Binding-site contacts:
Ligand atom O1B contacts residue GLY164 of chain 1.F at 2.8 Å (h-bond).
Ligand atom O3 contacts residue ASN23 of chain 1.F at 3.5 Å (h-bond).
Ligand atom O4 contacts residue PHE328 of chain 1.F at 3.4 Å.
Ligand atom O4 contacts residue THR304 of chain 1.F at 3.7 Å.
Ligand atom O2E contacts residue LYS22 of chain 1.F at 3.3 Å (salt-bridge).
Ligand atom N3U contacts residue ASP123 of chain 1.F at 2.8 Å (salt-bridge).
Ligand atom C4U contacts residue ASP123 of chain 1.F at 3.6 Å.
Ligand atom O3 contacts residue ASP305 of chain 1.F at 3.5 Å (salt-bridge).
Ligand atom C7 contacts residue ASN23 of chain 1.F at 3.4 Å.
Ligand atom C5U contacts residue PRO121 of chain 1.F at 3.2 Å (hydrophobic).
Ligand atom C4 contacts residue ASP305 of chain 1.F at 3.6 Å.
Ligand atom C4U contacts residue PRO121 of chain 1.F at 3.0 Å (hydrophobic).
Ligand atom O1A contacts residue GLY164 of chain 1.F at 3.6 Å (h-bond).
Ligand atom O4 contacts residue ASP305 of chain 1.F at 3.1 Å (salt-bridge).
Ligand atom O1A contacts residue SER162 of chain 1.F at 2.8 Å (h-bond).
Ligand atom C5U contacts residue SER162 of chain 1.F at 3.6 Å.
Ligand atom O2D contacts residue ARG120 of chain 1.F at 3.6 Å.
Ligand atom O2U contacts residue PRO121 of chain 1.F at 3.6 Å.
Ligand atom O7 contacts residue TRP95 of chain 1.F at 3.7 Å.
Ligand atom O1E contacts residue ASN23 of chain 1.F at 3.0 Å (h-bond).
Ligand atom O4U contacts residue ASP123 of chain 1.F at 3.4 Å (salt-bridge).
Ligand atom O4U contacts residue HIS125 of chain 1.F at 3.7 Å.
Ligand atom O2D contacts residue ALA119 of chain 1.F at 2.6 Å (h-bond).
Ligand atom C8 contacts residue ASN23 of chain 1.F at 3.5 Å.
Ligand atom O3D contacts residue VAL327 of chain 1.F at 2.8 Å (h-bond).
Ligand atom O1E contacts residue LYS22 of chain 1.F at 2.6 Å (salt-bridge).
Ligand atom O3D contacts residue PHE328 of chain 1.F at 3.6 Å.
Ligand atom C6U contacts residue PRO121 of chain 1.F at 3.6 Å (hydrophobic).
Ligand atom C3D contacts residue PHE328 of chain 1.F at 3.5 Å (hydrophobic).
Ligand atom O2B contacts residue ARG120 of chain 1.F at 3.2 Å (salt-bridge).
Ligand atom C1E contacts residue LYS22 of chain 1.F at 3.4 Å.
Ligand atom O2A contacts residue VAL163 of chain 1.F at 3.0 Å (h-bond).
Ligand atom O1A contacts residue VAL163 of chain 1.F at 3.6 Å (h-bond).
Ligand atom O4U contacts residue PRO121 of chain 1.F at 3.4 Å (h-bond).
Ligand atom O4U contacts residue VAL122 of chain 1.F at 3.3 Å.
Ligand atom C2U contacts residue PRO121 of chain 1.F at 3.7 Å (hydrophobic).
Ligand atom N3U contacts residue PRO121 of chain 1.F at 3.3 Å (h-bond).
Ligand atom O2U contacts residue LYS160 of chain 1.F at 3.5 Å.
Ligand atom O7 contacts residue ASN23 of chain 1.F at 3.0 Å.
Ligand atom O4U contacts residue LEU124 of chain 1.F at 2.9 Å (h-bond).

Sequence of chain 1.F:
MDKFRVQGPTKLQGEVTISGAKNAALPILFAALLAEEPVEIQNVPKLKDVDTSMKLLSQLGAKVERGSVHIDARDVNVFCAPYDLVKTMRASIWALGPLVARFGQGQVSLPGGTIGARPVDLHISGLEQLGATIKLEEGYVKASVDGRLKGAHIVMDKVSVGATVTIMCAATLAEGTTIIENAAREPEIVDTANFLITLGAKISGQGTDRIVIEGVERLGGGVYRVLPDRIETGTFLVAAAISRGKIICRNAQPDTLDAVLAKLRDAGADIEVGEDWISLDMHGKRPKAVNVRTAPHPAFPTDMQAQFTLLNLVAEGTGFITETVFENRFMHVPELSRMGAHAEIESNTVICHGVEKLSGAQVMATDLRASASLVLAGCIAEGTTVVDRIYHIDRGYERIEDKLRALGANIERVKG

A small-molecule ligand and the protein it binds are described below.
Small molecule (SMILES): CC(=O)N[C@H]1[C@@H](O[P](=O)(O)O[P](=O)(O)OC[C@H]2O[C@@H](n3ccc(=O)[nH]c3=O)[C@H](O)[C@@H]2O)O[C@H](CO)[C@@H](O)[C@@H]1O[C@H](C)C(=O)O